A protein and the small-molecule ligand that binds it are described below.
Small molecule (SMILES): CCCOc1ccn2c(C(C)=O)cc(-c3ccccc3S(C)(=O)=O)c2c1

Sequence of chain 1.A:
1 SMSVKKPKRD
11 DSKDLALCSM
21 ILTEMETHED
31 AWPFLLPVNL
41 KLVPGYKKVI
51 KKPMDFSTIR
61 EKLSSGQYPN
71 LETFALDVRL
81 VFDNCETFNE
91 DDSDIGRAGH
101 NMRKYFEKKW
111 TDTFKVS

Binding-site contacts:
Ligand atom OAD contacts residue ILE95 of chain 1.A at 4.2 Å.
Ligand atom CAN contacts residue VAL43 of chain 1.A at 4.2 Å (hydrophobic).
Ligand atom OAD contacts residue VAL38 of chain 1.A at 3.9 Å.
Ligand atom CAB contacts residue PHE34 of chain 1.A at 3.7 Å (hydrophobic).
Ligand atom OAF contacts residue PRO37 of chain 1.A at 4.1 Å.
Ligand atom CAC contacts residue PRO33 of chain 1.A at 3.4 Å (hydrophobic).
Ligand atom CAN contacts residue ILE95 of chain 1.A at 4.2 Å (hydrophobic).
Ligand atom OAF contacts residue VAL38 of chain 1.A at 3.4 Å.
Ligand atom CAI contacts residue TRP32 of chain 1.A at 3.8 Å (hydrophobic).
Ligand atom SAZ contacts residue PRO37 of chain 1.A at 4.0 Å.
Ligand atom CAU contacts residue ILE95 of chain 1.A at 3.9 Å (hydrophobic).
Ligand atom CAM contacts residue PRO33 of chain 1.A at 3.1 Å (hydrophobic).
Ligand atom CAX contacts residue ILE95 of chain 1.A at 3.8 Å (hydrophobic).
Ligand atom CAB contacts residue VAL38 of chain 1.A at 3.9 Å (hydrophobic).
Ligand atom CAC contacts residue VAL38 of chain 1.A at 3.8 Å (hydrophobic).
Ligand atom CAR contacts residue VAL38 of chain 1.A at 3.6 Å (hydrophobic).
Ligand atom CAR contacts residue ASN89 of chain 1.A at 4.1 Å.
Ligand atom CAL contacts residue ASN89 of chain 1.A at 4.2 Å.
Ligand atom CAG contacts residue TRP32 of chain 1.A at 3.8 Å (hydrophobic).
Ligand atom OAE contacts residue PRO37 of chain 1.A at 3.9 Å.
Ligand atom CAB contacts residue ILE95 of chain 1.A at 4.1 Å (hydrophobic).
Ligand atom CAS contacts residue VAL43 of chain 1.A at 3.7 Å (hydrophobic).
Ligand atom CAC contacts residue PRO37 of chain 1.A at 3.4 Å (hydrophobic).
Ligand atom CAC contacts residue LEU36 of chain 1.A at 3.1 Å (hydrophobic).
Ligand atom CAU contacts residue VAL38 of chain 1.A at 3.9 Å (hydrophobic).
Ligand atom CAR contacts residue ILE95 of chain 1.A at 4.0 Å (hydrophobic).
Ligand atom OAD contacts residue TYR46 of chain 1.A at 4.1 Å.
Ligand atom SAZ contacts residue VAL38 of chain 1.A at 4.1 Å.
Ligand atom OAF contacts residue ASN39 of chain 1.A at 3.1 Å (h-bond).
Ligand atom OAD contacts residue ASN89 of chain 1.A at 3.2 Å (h-bond).
Ligand atom NAY contacts residue ILE95 of chain 1.A at 3.7 Å.
Ligand atom SAZ contacts residue ASN39 of chain 1.A at 4.1 Å.
Ligand atom CAL contacts residue ILE95 of chain 1.A at 4.1 Å (hydrophobic).
Ligand atom CAV contacts residue ILE95 of chain 1.A at 4.1 Å (hydrophobic).
Ligand atom OAQ contacts residue VAL43 of chain 1.A at 3.6 Å.
Ligand atom CAA contacts residue LEU42 of chain 1.A at 3.5 Å (hydrophobic).
Ligand atom CAK contacts residue VAL43 of chain 1.A at 3.5 Å (hydrophobic).
Ligand atom CAU contacts residue PRO33 of chain 1.A at 4.0 Å (hydrophobic).
Ligand atom CAB contacts residue PRO33 of chain 1.A at 3.4 Å (hydrophobic).
Ligand atom CAP contacts residue VAL43 of chain 1.A at 4.0 Å (hydrophobic).